A protein and the small-molecule ligand that binds it are described below.
Small molecule (SMILES): CC[C@H](C)[C@H](NC(=O)CNC(=O)[C@@H](NC(=O)[C@H](C)NC(=O)[C@H](CO)NC(=O)[C@@H](NC(=O)[C@@H](N)CCSC)[C@@H](C)O)[C@@H](C)CC)C(=O)N[C@@H](CC(C)C)C(=O)N1CCC[C@H]1C(=O)N[C@H](C(=O)O)C(C)C

Sequence of chain 1.D:
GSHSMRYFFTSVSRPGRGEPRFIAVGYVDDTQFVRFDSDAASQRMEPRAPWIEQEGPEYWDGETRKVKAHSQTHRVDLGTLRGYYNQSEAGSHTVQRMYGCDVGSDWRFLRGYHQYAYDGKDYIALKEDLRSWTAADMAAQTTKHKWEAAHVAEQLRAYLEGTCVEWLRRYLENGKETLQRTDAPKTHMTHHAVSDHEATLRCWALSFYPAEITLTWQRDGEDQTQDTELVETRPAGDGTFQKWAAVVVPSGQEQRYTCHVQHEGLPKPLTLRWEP

Binding-site contacts:
Ligand atom CA contacts residue TYR7 of chain 1.D at 3.5 Å (hydrophobic).
Ligand atom O contacts residue TYR159 of chain 1.D at 2.5 Å (h-bond).
Ligand atom O contacts residue TYR7 of chain 1.D at 3.4 Å.
Ligand atom CB contacts residue TYR159 of chain 1.D at 3.5 Å (hydrophobic).
Ligand atom OXT contacts residue THR143 of chain 1.D at 2.4 Å (h-bond).
Ligand atom CB contacts residue TYR99 of chain 1.D at 3.4 Å (hydrophobic).
Ligand atom C contacts residue LYS146 of chain 1.D at 3.3 Å.
Ligand atom O contacts residue TRP147 of chain 1.D at 3.5 Å.
Ligand atom CB contacts residue ASP77 of chain 1.D at 3.2 Å.
Ligand atom CA contacts residue TYR99 of chain 1.D at 3.6 Å (hydrophobic).
Ligand atom N contacts residue THR73 of chain 1.D at 3.5 Å.
Ligand atom O contacts residue HIS70 of chain 1.D at 3.3 Å.
Ligand atom N contacts residue TYR171 of chain 1.D at 2.8 Å (h-bond).
Ligand atom C contacts residue THR143 of chain 1.D at 3.3 Å.
Ligand atom OXT contacts residue LYS146 of chain 1.D at 3.3 Å (salt-bridge).
Ligand atom O contacts residue LYS66 of chain 1.D at 2.7 Å (salt-bridge).
Ligand atom N contacts residue GLN155 of chain 1.D at 3.3 Å (h-bond).
Ligand atom OG contacts residue TYR159 of chain 1.D at 3.0 Å.
Ligand atom N contacts residue GLU63 of chain 1.D at 3.0 Å (salt-bridge).
Ligand atom C contacts residue ASP77 of chain 1.D at 3.4 Å.
Ligand atom OG1 contacts residue GLU63 of chain 1.D at 2.8 Å (salt-bridge).
Ligand atom O contacts residue TRP147 of chain 1.D at 3.1 Å (h-bond).
Ligand atom OXT contacts residue TYR84 of chain 1.D at 3.0 Å (h-bond).
Ligand atom O contacts residue TYR84 of chain 1.D at 3.5 Å (h-bond).
Ligand atom N contacts residue TYR99 of chain 1.D at 3.0 Å (h-bond).
Ligand atom C contacts residue LYS66 of chain 1.D at 3.6 Å.
Ligand atom C contacts residue TYR159 of chain 1.D at 3.6 Å (hydrophobic).
Ligand atom CD1 contacts residue GLN155 of chain 1.D at 3.0 Å.
Ligand atom SD contacts residue GLU63 of chain 1.D at 3.4 Å (salt-bridge).
Ligand atom CB contacts residue ASP77 of chain 1.D at 3.5 Å.
Ligand atom O contacts residue LYS146 of chain 1.D at 2.8 Å (salt-bridge).
Ligand atom O contacts residue THR80 of chain 1.D at 3.4 Å.
Ligand atom CG2 contacts residue TYR7 of chain 1.D at 3.4 Å (hydrophobic).
Ligand atom CA contacts residue ASP77 of chain 1.D at 3.1 Å.
Ligand atom N contacts residue ASP77 of chain 1.D at 2.8 Å (salt-bridge).
Ligand atom C contacts residue TYR7 of chain 1.D at 3.4 Å (hydrophobic).
Ligand atom N contacts residue TYR7 of chain 1.D at 2.6 Å (h-bond).
Ligand atom OG1 contacts residue LYS66 of chain 1.D at 3.5 Å.
Ligand atom CA contacts residue TYR159 of chain 1.D at 3.6 Å (hydrophobic).
Ligand atom CG1 contacts residue GLN155 of chain 1.D at 3.4 Å.